Sequence of chain 27.A:
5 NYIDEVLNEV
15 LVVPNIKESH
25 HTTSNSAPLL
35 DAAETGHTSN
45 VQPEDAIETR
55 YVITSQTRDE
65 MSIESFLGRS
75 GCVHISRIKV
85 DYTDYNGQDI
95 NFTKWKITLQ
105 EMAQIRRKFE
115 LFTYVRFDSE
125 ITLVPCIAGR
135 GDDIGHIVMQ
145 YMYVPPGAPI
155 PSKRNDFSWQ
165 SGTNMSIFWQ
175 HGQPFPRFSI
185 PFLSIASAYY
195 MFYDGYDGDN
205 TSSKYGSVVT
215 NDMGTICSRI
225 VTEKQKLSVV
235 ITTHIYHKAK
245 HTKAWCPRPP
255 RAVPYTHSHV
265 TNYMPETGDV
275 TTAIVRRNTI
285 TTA

Binding-site contacts:
Ligand atom C4 contacts residue THR102 of chain 27.A at 3.9 Å.
Ligand atom C3 contacts residue MET217 of chain 27.A at 3.2 Å (hydrophobic).
Ligand atom O3 contacts residue MET217 of chain 27.A at 2.5 Å (h-bond).
Ligand atom O4 contacts residue ASN215 of chain 27.A at 3.4 Å (h-bond).
Ligand atom O5 contacts residue LEU103 of chain 27.A at 3.0 Å (h-bond).
Ligand atom O5 contacts residue LEU103 of chain 27.A at 3.3 Å.
Ligand atom C5 contacts residue LEU103 of chain 27.A at 3.0 Å (hydrophobic).
Ligand atom O4 contacts residue HIS263 of chain 27.A at 2.6 Å.
Ligand atom O2 contacts residue MET195 of chain 27.A at 3.6 Å.
Ligand atom O6 contacts residue ILE101 of chain 27.A at 2.1 Å (h-bond).
Ligand atom O3 contacts residue TYR194 of chain 27.A at 3.9 Å.
Ligand atom O6 contacts residue HIS241 of chain 27.A at 4.0 Å.
Ligand atom C3 contacts residue ASN215 of chain 27.A at 3.5 Å.
Ligand atom C1 contacts residue MET195 of chain 27.A at 3.2 Å (hydrophobic).
Ligand atom C6 contacts residue ILE101 of chain 27.A at 3.2 Å (hydrophobic).
Ligand atom O1 contacts residue GLN104 of chain 27.A at 3.9 Å.
Ligand atom O1 contacts residue MET195 of chain 27.A at 3.8 Å.
Ligand atom C5 contacts residue LEU103 of chain 27.A at 3.5 Å (hydrophobic).
Ligand atom C6 contacts residue LEU103 of chain 27.A at 2.7 Å (hydrophobic).
Ligand atom C4 contacts residue ASN215 of chain 27.A at 4.0 Å.
Ligand atom O2 contacts residue TYR193 of chain 27.A at 3.9 Å.
Ligand atom O5 contacts residue THR102 of chain 27.A at 3.6 Å.
Ligand atom O3 contacts residue ILE101 of chain 27.A at 3.5 Å.
Ligand atom C6 contacts residue THR102 of chain 27.A at 1.9 Å.
Ligand atom C5 contacts residue THR102 of chain 27.A at 2.8 Å.
Ligand atom O2 contacts residue MET217 of chain 27.A at 3.3 Å (h-bond).
Ligand atom O3 contacts residue ASN215 of chain 27.A at 2.1 Å.
Ligand atom C4 contacts residue HIS263 of chain 27.A at 3.7 Å.
Ligand atom C2 contacts residue TYR193 of chain 27.A at 3.8 Å (hydrophobic).
Ligand atom O6 contacts residue LEU103 of chain 27.A at 3.3 Å.
Ligand atom O6 contacts residue THR102 of chain 27.A at 2.4 Å.
Ligand atom C6 contacts residue LEU103 of chain 27.A at 3.2 Å (hydrophobic).
Ligand atom C5 contacts residue HIS263 of chain 27.A at 3.9 Å.
Ligand atom C6 contacts residue HIS241 of chain 27.A at 3.7 Å.
Ligand atom O2 contacts residue ASN215 of chain 27.A at 3.5 Å.
Ligand atom O4 contacts residue ILE101 of chain 27.A at 4.0 Å.
Ligand atom O6 contacts residue LEU103 of chain 27.A at 4.0 Å.
Ligand atom C2 contacts residue MET217 of chain 27.A at 3.5 Å (hydrophobic).
Ligand atom O1 contacts residue TYR194 of chain 27.A at 3.8 Å.
Ligand atom O4 contacts residue THR102 of chain 27.A at 3.8 Å.

The small molecule below binds the protein below.
Small molecule (SMILES): OC[C@H]1O[C@@](CO)(O[C@H]2O[C@H](CO)[C@@H](O)[C@H](O)[C@H]2O)[C@@H](O)[C@@H]1O